Binding-site contacts:
Ligand atom C2 contacts residue ASN616 of chain 1.A at 3.5 Å.
Ligand atom C7 contacts residue GLN644 of chain 1.A at 4.5 Å.
Ligand atom C7 contacts residue ASN616 of chain 1.A at 3.3 Å.
Ligand atom N2 contacts residue ASN616 of chain 1.A at 3.5 Å (h-bond).
Ligand atom O5 contacts residue ASN616 of chain 1.A at 3.9 Å.
Ligand atom O7 contacts residue ASN616 of chain 1.A at 2.9 Å (h-bond).
Ligand atom C8 contacts residue GLN644 of chain 1.A at 4.1 Å.
Ligand atom C1 contacts residue ASN616 of chain 1.A at 3.5 Å.
Ligand atom C8 contacts residue ASN616 of chain 1.A at 4.3 Å.

A protein and the small-molecule ligand that binds it are described below.
Small molecule (SMILES): CC(=O)N[C@@H]1[C@@H](O)[C@H](O)[C@@H](CO)O[C@H]1O

Sequence of chain 1.A:
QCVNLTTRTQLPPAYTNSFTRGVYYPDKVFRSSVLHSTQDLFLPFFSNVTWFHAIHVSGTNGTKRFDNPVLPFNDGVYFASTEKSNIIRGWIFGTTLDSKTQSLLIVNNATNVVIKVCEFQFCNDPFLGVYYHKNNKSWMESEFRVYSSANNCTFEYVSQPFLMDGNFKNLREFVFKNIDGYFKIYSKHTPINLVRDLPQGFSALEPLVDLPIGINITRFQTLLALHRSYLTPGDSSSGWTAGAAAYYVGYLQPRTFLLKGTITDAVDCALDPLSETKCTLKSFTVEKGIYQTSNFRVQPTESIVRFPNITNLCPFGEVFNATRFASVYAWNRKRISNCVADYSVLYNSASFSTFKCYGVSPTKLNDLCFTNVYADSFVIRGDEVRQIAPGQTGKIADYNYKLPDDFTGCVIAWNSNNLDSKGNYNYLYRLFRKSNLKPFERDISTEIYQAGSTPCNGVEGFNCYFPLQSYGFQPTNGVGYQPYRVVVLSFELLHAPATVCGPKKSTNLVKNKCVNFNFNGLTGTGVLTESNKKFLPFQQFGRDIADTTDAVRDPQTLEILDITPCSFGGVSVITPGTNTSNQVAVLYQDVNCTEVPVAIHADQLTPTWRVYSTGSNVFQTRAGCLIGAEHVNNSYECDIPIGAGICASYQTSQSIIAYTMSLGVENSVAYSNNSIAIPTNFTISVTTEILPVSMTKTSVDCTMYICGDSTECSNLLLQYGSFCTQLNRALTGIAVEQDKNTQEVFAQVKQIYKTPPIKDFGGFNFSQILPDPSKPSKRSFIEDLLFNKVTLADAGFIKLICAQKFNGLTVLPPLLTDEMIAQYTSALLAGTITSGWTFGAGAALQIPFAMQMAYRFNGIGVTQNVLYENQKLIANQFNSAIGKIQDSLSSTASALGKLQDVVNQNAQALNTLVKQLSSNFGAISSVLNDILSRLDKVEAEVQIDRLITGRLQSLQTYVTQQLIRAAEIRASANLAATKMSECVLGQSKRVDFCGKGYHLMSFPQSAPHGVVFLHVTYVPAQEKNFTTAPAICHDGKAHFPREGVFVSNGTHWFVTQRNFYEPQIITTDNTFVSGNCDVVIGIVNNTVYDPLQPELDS